This protein binds this small molecule.
Small molecule (SMILES): CC(=O)N[C@@H]1[C@@H](O)[C@H](O)[C@@H](CO)O[C@H]1O

Binding-site contacts:
Ligand atom O6 contacts residue MET203 of chain 1.A at 4.0 Å.
Ligand atom O6 contacts residue TYR204 of chain 1.A at 3.8 Å.
Ligand atom O7 contacts residue GLY291 of chain 1.A at 4.1 Å.
Ligand atom O5 contacts residue ASN211 of chain 1.A at 2.4 Å (h-bond).
Ligand atom C8 contacts residue GLN289 of chain 1.A at 3.6 Å.
Ligand atom C2 contacts residue ALA290 of chain 1.A at 3.4 Å (hydrophobic).
Ligand atom N2 contacts residue ALA290 of chain 1.A at 4.5 Å.
Ligand atom O6 contacts residue VAL210 of chain 1.A at 3.0 Å.
Ligand atom O3 contacts residue ALA290 of chain 1.A at 4.0 Å.
Ligand atom O3 contacts residue GLN289 of chain 1.A at 4.4 Å.
Ligand atom O6 contacts residue ALA290 of chain 1.A at 3.7 Å.
Ligand atom C8 contacts residue ALA290 of chain 1.A at 4.3 Å (hydrophobic).
Ligand atom C5 contacts residue ALA290 of chain 1.A at 3.7 Å (hydrophobic).
Ligand atom C7 contacts residue ASN211 of chain 1.A at 3.6 Å.
Ligand atom C1 contacts residue ALA290 of chain 1.A at 3.5 Å (hydrophobic).
Ligand atom C3 contacts residue ASN211 of chain 1.A at 3.8 Å.
Ligand atom C2 contacts residue ASN211 of chain 1.A at 2.5 Å.
Ligand atom C6 contacts residue ALA290 of chain 1.A at 3.9 Å (hydrophobic).
Ligand atom N2 contacts residue ASN211 of chain 1.A at 2.9 Å (h-bond).
Ligand atom C1 contacts residue ASN211 of chain 1.A at 1.4 Å.
Ligand atom C6 contacts residue ASN211 of chain 1.A at 4.3 Å.
Ligand atom C4 contacts residue ASN211 of chain 1.A at 4.2 Å.
Ligand atom C3 contacts residue ALA290 of chain 1.A at 4.0 Å (hydrophobic).
Ligand atom O7 contacts residue ALA290 of chain 1.A at 4.2 Å.
Ligand atom O7 contacts residue ASN211 of chain 1.A at 3.5 Å (h-bond).
Ligand atom C5 contacts residue ASN211 of chain 1.A at 3.7 Å.
Ligand atom C6 contacts residue VAL210 of chain 1.A at 4.0 Å (hydrophobic).
Ligand atom C7 contacts residue ALA290 of chain 1.A at 4.2 Å (hydrophobic).
Ligand atom O5 contacts residue VAL210 of chain 1.A at 4.2 Å.
Ligand atom O6 contacts residue ASN211 of chain 1.A at 3.7 Å.
Ligand atom C2 contacts residue GLY291 of chain 1.A at 4.3 Å.
Ligand atom O5 contacts residue ALA290 of chain 1.A at 3.0 Å (h-bond).
Ligand atom C6 contacts residue TYR204 of chain 1.A at 4.1 Å (hydrophobic).
Ligand atom C4 contacts residue ALA290 of chain 1.A at 3.6 Å (hydrophobic).
Ligand atom C6 contacts residue MET203 of chain 1.A at 4.0 Å (hydrophobic).
Ligand atom C7 contacts residue GLN289 of chain 1.A at 4.3 Å.

Sequence of chain 1.A:
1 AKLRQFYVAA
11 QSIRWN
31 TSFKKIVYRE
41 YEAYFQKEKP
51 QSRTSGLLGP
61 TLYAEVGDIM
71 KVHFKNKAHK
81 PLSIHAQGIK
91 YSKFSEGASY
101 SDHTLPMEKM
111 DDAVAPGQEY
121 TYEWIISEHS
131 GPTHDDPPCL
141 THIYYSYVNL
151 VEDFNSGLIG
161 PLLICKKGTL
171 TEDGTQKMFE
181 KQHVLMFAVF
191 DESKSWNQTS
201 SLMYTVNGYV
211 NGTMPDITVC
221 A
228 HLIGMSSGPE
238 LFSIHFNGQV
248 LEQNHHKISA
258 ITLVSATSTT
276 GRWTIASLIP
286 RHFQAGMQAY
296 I